Sequence of chain 1.L:
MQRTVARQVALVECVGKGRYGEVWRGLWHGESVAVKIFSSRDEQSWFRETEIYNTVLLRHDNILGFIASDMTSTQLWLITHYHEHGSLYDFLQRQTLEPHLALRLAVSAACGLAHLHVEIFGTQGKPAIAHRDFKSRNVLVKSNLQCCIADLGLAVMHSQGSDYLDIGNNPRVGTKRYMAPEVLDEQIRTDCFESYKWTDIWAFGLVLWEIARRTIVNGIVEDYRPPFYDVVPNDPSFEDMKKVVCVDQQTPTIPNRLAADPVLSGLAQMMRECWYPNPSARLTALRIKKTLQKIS

This protein binds this small molecule.
Small molecule (SMILES): c1ccc2c(-c3cnn4cc(-c5ccc(N6CCNCC6)cc5)cnc34)ccnc2c1

Binding-site contacts:
Ligand atom NAT contacts residue LEU145 of chain 1.L at 3.5 Å.
Ligand atom CAG contacts residue GLY91 of chain 1.L at 3.7 Å.
Ligand atom CAH contacts residue GLY91 of chain 1.L at 3.4 Å.
Ligand atom CAX contacts residue GLY91 of chain 1.L at 3.6 Å.
Ligand atom NAS contacts residue VAL24 of chain 1.L at 3.6 Å.
Ligand atom CAE contacts residue GLY91 of chain 1.L at 3.6 Å.
Ligand atom CAB contacts residue ARG142 of chain 1.L at 3.7 Å.
Ligand atom CAV contacts residue GLY91 of chain 1.L at 3.4 Å.
Ligand atom CAG contacts residue ASP95 of chain 1.L at 3.4 Å.
Ligand atom CAA contacts residue ALA155 of chain 1.L at 3.8 Å (hydrophobic).
Ligand atom NAR contacts residue LYS37 of chain 1.L at 3.7 Å.
Ligand atom CAP contacts residue ASP95 of chain 1.L at 3.7 Å.
Ligand atom CAA contacts residue ASN143 of chain 1.L at 3.4 Å.
Ligand atom CAI contacts residue ALA155 of chain 1.L at 3.8 Å (hydrophobic).
Ligand atom CAF contacts residue GLY91 of chain 1.L at 3.3 Å.
Ligand atom CAM contacts residue LEU145 of chain 1.L at 3.5 Å (hydrophobic).
Ligand atom CAL contacts residue LEU145 of chain 1.L at 3.5 Å (hydrophobic).
Ligand atom CAJ contacts residue LEU145 of chain 1.L at 3.6 Å (hydrophobic).
Ligand atom CAH contacts residue GLU89 of chain 1.L at 3.2 Å.
Ligand atom CAY contacts residue LEU65 of chain 1.L at 3.5 Å (hydrophobic).
Ligand atom NAT contacts residue HIS88 of chain 1.L at 3.6 Å (h-bond).
Ligand atom NBE contacts residue LEU145 of chain 1.L at 3.2 Å.
Ligand atom CAE contacts residue ASP95 of chain 1.L at 3.7 Å.
Ligand atom CAC contacts residue LEU65 of chain 1.L at 3.8 Å (hydrophobic).
Ligand atom CAO contacts residue ARG99 of chain 1.L at 3.5 Å.
Ligand atom CAH contacts residue TYR87 of chain 1.L at 3.8 Å (hydrophobic).
Ligand atom NAT contacts residue HIS86 of chain 1.L at 3.7 Å.
Ligand atom CAM contacts residue HIS88 of chain 1.L at 3.5 Å.
Ligand atom CAL contacts residue THR85 of chain 1.L at 3.8 Å.
Ligand atom CAL contacts residue HIS86 of chain 1.L at 3.4 Å.
Ligand atom CAF contacts residue TYR87 of chain 1.L at 3.7 Å (hydrophobic).
Ligand atom CAZ contacts residue LEU145 of chain 1.L at 3.6 Å (hydrophobic).
Ligand atom NAU contacts residue ARG99 of chain 1.L at 2.8 Å (salt-bridge).
Ligand atom CAD contacts residue THR85 of chain 1.L at 3.3 Å.
Ligand atom CBC contacts residue LEU145 of chain 1.L at 3.5 Å (hydrophobic).
Ligand atom CAG contacts residue VAL16 of chain 1.L at 3.8 Å (hydrophobic).
Ligand atom CAD contacts residue LEU65 of chain 1.L at 3.5 Å (hydrophobic).
Ligand atom CAF contacts residue HIS88 of chain 1.L at 3.3 Å.
Ligand atom CAL contacts residue ALA35 of chain 1.L at 3.5 Å (hydrophobic).
Ligand atom CAQ contacts residue GLU89 of chain 1.L at 3.6 Å.